A small-molecule ligand and the protein it binds are described below.
Small molecule (SMILES): O=c1[nH]cnc2c1ncn2CCN(CCOCP(=O)(O)O)CCP(=O)(O)O

Binding-site contacts:
Ligand atom OAE contacts residue THR138 of chain 1.A at 3.1 Å (h-bond).
Ligand atom OAC contacts residue LYS68 of chain 1.A at 3.1 Å (salt-bridge).
Ligand atom C2 contacts residue VAL187 of chain 1.A at 3.5 Å (hydrophobic).
Ligand atom C2 contacts residue ASP193 of chain 1.A at 3.6 Å.
Ligand atom PAZ contacts residue ASP137 of chain 1.A at 3.6 Å.
Ligand atom C5 contacts residue LYS165 of chain 1.A at 3.6 Å.
Ligand atom N7 contacts residue LYS165 of chain 1.A at 3.0 Å (salt-bridge).
Ligand atom OAC contacts residue GLY69 of chain 1.A at 2.7 Å (h-bond).
Ligand atom PAZ contacts residue THR141 of chain 1.A at 3.4 Å.
Ligand atom OAD contacts residue THR141 of chain 1.A at 2.3 Å (h-bond).
Ligand atom O6 contacts residue LYS185 of chain 1.A at 3.5 Å (salt-bridge).
Ligand atom CAJ contacts residue MG1 of chain 1.F at 3.5 Å.
Ligand atom OAB contacts residue GLY139 of chain 1.A at 3.6 Å.
Ligand atom O6 contacts residue PHE186 of chain 1.A at 3.3 Å.
Ligand atom N1 contacts residue PHE186 of chain 1.A at 3.4 Å.
Ligand atom O6 contacts residue VAL187 of chain 1.A at 3.0 Å (h-bond).
Ligand atom OAB contacts residue THR138 of chain 1.A at 2.6 Å (h-bond).
Ligand atom C6 contacts residue PHE186 of chain 1.A at 3.5 Å (hydrophobic).
Ligand atom OAF contacts residue ARG199 of chain 1.A at 3.2 Å (salt-bridge).
Ligand atom OAE contacts residue ILE136 of chain 1.A at 3.5 Å.
Ligand atom OAG contacts residue MG1 of chain 1.F at 2.5 Å.
Ligand atom O6 contacts residue LYS165 of chain 1.A at 3.0 Å (salt-bridge).
Ligand atom OAG contacts residue ARG199 of chain 1.A at 3.1 Å (salt-bridge).
Ligand atom OAD contacts residue THR138 of chain 1.A at 3.4 Å (h-bond).
Ligand atom CAM contacts residue THR141 of chain 1.A at 3.1 Å.
Ligand atom N1 contacts residue VAL187 of chain 1.A at 2.7 Å (h-bond).
Ligand atom C2 contacts residue PHE186 of chain 1.A at 3.3 Å (hydrophobic).
Ligand atom CAP contacts residue ARG100 of chain 1.A at 3.4 Å.
Ligand atom PAZ contacts residue THR138 of chain 1.A at 3.4 Å.
Ligand atom OAC contacts residue MG1 of chain 1.G at 3.4 Å.
Ligand atom OAD contacts residue LYS140 of chain 1.A at 3.4 Å (salt-bridge).
Ligand atom OAF contacts residue ARG100 of chain 1.A at 3.0 Å (salt-bridge).
Ligand atom CAO contacts residue THR141 of chain 1.A at 3.5 Å.
Ligand atom OAF contacts residue LYS68 of chain 1.A at 3.5 Å (salt-bridge).
Ligand atom OAT contacts residue MG1 of chain 1.G at 3.0 Å.
Ligand atom OAG contacts residue ASP193 of chain 1.A at 2.9 Å (salt-bridge).
Ligand atom PAZ contacts residue GLY139 of chain 1.A at 3.5 Å.
Ligand atom OAE contacts residue ASP137 of chain 1.A at 2.5 Å (salt-bridge).
Ligand atom OAE contacts residue GLY139 of chain 1.A at 2.6 Å (h-bond).
Ligand atom OAB contacts residue ASP137 of chain 1.A at 3.1 Å.

Sequence of chain 1.A:
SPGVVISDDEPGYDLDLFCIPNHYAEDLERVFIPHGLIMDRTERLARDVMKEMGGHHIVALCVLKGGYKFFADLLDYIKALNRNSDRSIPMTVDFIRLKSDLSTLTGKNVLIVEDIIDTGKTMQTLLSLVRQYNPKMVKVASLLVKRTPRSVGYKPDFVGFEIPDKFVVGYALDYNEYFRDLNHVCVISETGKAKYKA